Sequence of chain 27.B:
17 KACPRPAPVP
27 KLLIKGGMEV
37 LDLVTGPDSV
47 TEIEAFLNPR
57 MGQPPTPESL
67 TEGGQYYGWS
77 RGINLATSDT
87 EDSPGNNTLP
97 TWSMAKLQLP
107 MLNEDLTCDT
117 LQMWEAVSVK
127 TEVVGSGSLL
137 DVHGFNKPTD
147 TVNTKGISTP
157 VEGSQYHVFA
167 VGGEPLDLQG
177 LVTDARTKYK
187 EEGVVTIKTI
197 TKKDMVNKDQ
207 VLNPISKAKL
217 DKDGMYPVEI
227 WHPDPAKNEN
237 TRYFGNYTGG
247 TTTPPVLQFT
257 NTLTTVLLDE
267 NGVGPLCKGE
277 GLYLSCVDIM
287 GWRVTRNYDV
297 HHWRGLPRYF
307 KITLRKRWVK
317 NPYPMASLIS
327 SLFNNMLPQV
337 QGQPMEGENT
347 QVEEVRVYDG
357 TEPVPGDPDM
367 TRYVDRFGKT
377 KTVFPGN

Sequence of chain 27.C:
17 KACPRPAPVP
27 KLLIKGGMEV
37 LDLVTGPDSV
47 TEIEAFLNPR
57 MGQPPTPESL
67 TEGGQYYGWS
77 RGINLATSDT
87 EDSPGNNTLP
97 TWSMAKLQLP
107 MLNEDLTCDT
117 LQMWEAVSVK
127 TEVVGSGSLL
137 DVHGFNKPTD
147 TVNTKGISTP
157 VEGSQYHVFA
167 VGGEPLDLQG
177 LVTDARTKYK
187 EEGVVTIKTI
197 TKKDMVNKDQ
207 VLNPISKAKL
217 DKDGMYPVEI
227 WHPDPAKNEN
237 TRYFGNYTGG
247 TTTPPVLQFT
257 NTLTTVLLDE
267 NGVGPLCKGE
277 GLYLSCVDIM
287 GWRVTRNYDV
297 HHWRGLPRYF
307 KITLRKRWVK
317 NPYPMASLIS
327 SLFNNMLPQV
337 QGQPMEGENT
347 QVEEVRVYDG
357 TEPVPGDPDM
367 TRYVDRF

Binding-site contacts:
Ligand atom C3 contacts residue GLY78 of chain 27.B at 3.8 Å.
Ligand atom O4 contacts residue THR291 of chain 27.B at 3.3 Å.
Ligand atom C3 contacts residue GLY78 of chain 27.B at 3.8 Å.
Ligand atom O1B contacts residue TYR72 of chain 27.B at 3.8 Å.
Ligand atom C5 contacts residue TYR72 of chain 27.B at 3.7 Å (hydrophobic).
Ligand atom C4 contacts residue ARG77 of chain 27.B at 3.8 Å.
Ligand atom O4 contacts residue VAL296 of chain 27.B at 4.2 Å.
Ligand atom C11 contacts residue ASP85 of chain 27.C at 3.7 Å.
Ligand atom C6 contacts residue ASN93 of chain 27.B at 3.2 Å.
Ligand atom O1B contacts residue ARG77 of chain 27.B at 2.7 Å (salt-bridge).
Ligand atom O3 contacts residue ASN80 of chain 27.B at 3.9 Å.
Ligand atom O4 contacts residue ILE79 of chain 27.B at 3.8 Å.
Ligand atom C1 contacts residue GLY78 of chain 27.B at 4.1 Å.
Ligand atom C10 contacts residue TYR72 of chain 27.B at 3.6 Å (hydrophobic).
Ligand atom C5 contacts residue ARG77 of chain 27.B at 4.2 Å.
Ligand atom C1 contacts residue ARG77 of chain 27.B at 3.3 Å.
Ligand atom C1 contacts residue TYR72 of chain 27.B at 3.7 Å (hydrophobic).
Ligand atom O1A contacts residue ARG77 of chain 27.B at 3.2 Å (salt-bridge).
Ligand atom O3 contacts residue ARG77 of chain 27.B at 4.1 Å.
Ligand atom O1A contacts residue TYR72 of chain 27.B at 3.0 Å.
Ligand atom O3 contacts residue VAL296 of chain 27.B at 3.9 Å.
Ligand atom O4 contacts residue HIS298 of chain 27.B at 3.1 Å (h-bond).
Ligand atom C3 contacts residue VAL296 of chain 27.B at 3.5 Å (hydrophobic).
Ligand atom C9 contacts residue ARG77 of chain 27.B at 3.5 Å.
Ligand atom C3 contacts residue HIS298 of chain 27.B at 3.5 Å.
Ligand atom N5 contacts residue TYR72 of chain 27.B at 2.8 Å (h-bond).
Ligand atom O1A contacts residue GLY78 of chain 27.B at 3.9 Å.
Ligand atom C11 contacts residue TYR72 of chain 27.B at 3.5 Å (hydrophobic).
Ligand atom C6 contacts residue TYR72 of chain 27.B at 3.9 Å (hydrophobic).
Ligand atom C2 contacts residue GLY78 of chain 27.B at 3.9 Å.
Ligand atom C3 contacts residue ARG77 of chain 27.B at 4.0 Å.
Ligand atom O4 contacts residue GLY78 of chain 27.B at 3.1 Å.
Ligand atom O6 contacts residue ASN93 of chain 27.B at 3.5 Å (h-bond).
Ligand atom C4 contacts residue HIS298 of chain 27.B at 3.5 Å.
Ligand atom C2 contacts residue VAL296 of chain 27.B at 4.3 Å (hydrophobic).
Ligand atom C4 contacts residue GLY78 of chain 27.B at 3.3 Å.
Ligand atom C4 contacts residue TYR72 of chain 27.B at 3.9 Å (hydrophobic).
Ligand atom O3 contacts residue GLY78 of chain 27.B at 3.0 Å.
Ligand atom O4 contacts residue ASN80 of chain 27.B at 4.3 Å.
Ligand atom C5 contacts residue ASN93 of chain 27.B at 4.0 Å.

A protein and the small-molecule ligand that binds it are described below.
Small molecule (SMILES): CC(=O)N[C@H]1[C@H]([C@H](O)[C@H](O)CO)O[C@@](O[C@H]2[C@@H](O)[C@@H](CO)O[C@@H](O[C@H]3[C@H](O)[C@@H](O)[C@H](O)O[C@@H]3CO)[C@@H]2O)(C(=O)O)C[C@@H]1O